Sequence of chain 1.K:
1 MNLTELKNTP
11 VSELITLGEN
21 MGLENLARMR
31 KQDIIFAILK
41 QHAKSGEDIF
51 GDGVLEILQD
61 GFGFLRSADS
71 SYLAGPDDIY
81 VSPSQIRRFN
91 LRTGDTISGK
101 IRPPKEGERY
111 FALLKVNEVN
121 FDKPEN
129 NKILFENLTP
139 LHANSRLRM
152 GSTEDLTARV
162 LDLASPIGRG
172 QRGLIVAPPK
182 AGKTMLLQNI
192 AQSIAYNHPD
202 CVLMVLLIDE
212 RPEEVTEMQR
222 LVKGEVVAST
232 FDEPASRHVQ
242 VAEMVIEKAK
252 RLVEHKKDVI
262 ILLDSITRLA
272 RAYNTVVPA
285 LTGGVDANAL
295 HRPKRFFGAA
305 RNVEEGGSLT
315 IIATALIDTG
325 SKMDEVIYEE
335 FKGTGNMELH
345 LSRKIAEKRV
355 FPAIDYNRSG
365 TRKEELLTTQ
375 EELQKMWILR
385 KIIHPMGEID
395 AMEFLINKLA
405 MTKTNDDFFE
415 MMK

This protein binds this small molecule.
Small molecule (SMILES): Nc1ccn([C@@H]2O[C@H](CO[P](=O)(O)O[C@H]3[C@@H](O)[C@H](n4ccc(=O)[nH]c4=O)O[C@@H]3COP(=O)=O)[C@@H](O)[C@H]2O)c(=O)n1

Binding-site contacts:
Ligand atom O4 contacts residue TYR80 of chain 1.K at 3.9 Å.
Ligand atom C4 contacts residue ALA74 of chain 1.K at 3.7 Å (hydrophobic).
Ligand atom C6 contacts residue TYR80 of chain 1.K at 4.3 Å (hydrophobic).
Ligand atom C5' contacts residue PHE62 of chain 1.K at 3.8 Å (hydrophobic).
Ligand atom C4 contacts residue GLU108 of chain 1.K at 3.7 Å.
Ligand atom C4' contacts residue PHE62 of chain 1.K at 3.6 Å (hydrophobic).
Ligand atom N1 contacts residue TYR80 of chain 1.K at 4.4 Å.
Ligand atom O2 contacts residue TYR110 of chain 1.K at 3.8 Å.
Ligand atom O2 contacts residue GLU108 of chain 1.K at 2.6 Å (salt-bridge).
Ligand atom O4' contacts residue PHE62 of chain 1.K at 3.4 Å.
Ligand atom O2 contacts residue ARG109 of chain 1.K at 4.1 Å.
Ligand atom C2 contacts residue GLU108 of chain 1.K at 3.3 Å.
Ligand atom OP2 contacts residue ASP60 of chain 1.K at 4.2 Å.
Ligand atom N3 contacts residue ALA74 of chain 1.K at 3.8 Å.
Ligand atom N3 contacts residue TYR80 of chain 1.K at 4.0 Å.
Ligand atom O4 contacts residue GLU108 of chain 1.K at 3.7 Å.
Ligand atom C6 contacts residue TYR110 of chain 1.K at 4.1 Å (hydrophobic).
Ligand atom N4 contacts residue TYR110 of chain 1.K at 3.4 Å (h-bond).
Ligand atom N4 contacts residue GLY75 of chain 1.K at 3.5 Å (h-bond).
Ligand atom O2' contacts residue ARG109 of chain 1.K at 3.9 Å.
Ligand atom O5' contacts residue PHE62 of chain 1.K at 3.7 Å.
Ligand atom C5 contacts residue TYR110 of chain 1.K at 3.0 Å (hydrophobic).
Ligand atom C4 contacts residue TYR110 of chain 1.K at 3.7 Å (hydrophobic).
Ligand atom O2 contacts residue TYR80 of chain 1.K at 4.5 Å.
Ligand atom N4 contacts residue ALA74 of chain 1.K at 3.4 Å.
Ligand atom C5' contacts residue PHE62 of chain 1.K at 4.2 Å (hydrophobic).
Ligand atom N3 contacts residue GLU108 of chain 1.K at 2.9 Å (salt-bridge).
Ligand atom C2 contacts residue TYR80 of chain 1.K at 4.4 Å (hydrophobic).
Ligand atom C5 contacts residue TYR80 of chain 1.K at 3.9 Å (hydrophobic).
Ligand atom C4 contacts residue TYR80 of chain 1.K at 3.8 Å (hydrophobic).